A protein and the small-molecule ligand that binds it are described below.
Small molecule (SMILES): CC(=O)N[C@@H]1[C@@H](O)[C@H](O)[C@@H](CO)O[C@H]1O

Sequence of chain 1.I:
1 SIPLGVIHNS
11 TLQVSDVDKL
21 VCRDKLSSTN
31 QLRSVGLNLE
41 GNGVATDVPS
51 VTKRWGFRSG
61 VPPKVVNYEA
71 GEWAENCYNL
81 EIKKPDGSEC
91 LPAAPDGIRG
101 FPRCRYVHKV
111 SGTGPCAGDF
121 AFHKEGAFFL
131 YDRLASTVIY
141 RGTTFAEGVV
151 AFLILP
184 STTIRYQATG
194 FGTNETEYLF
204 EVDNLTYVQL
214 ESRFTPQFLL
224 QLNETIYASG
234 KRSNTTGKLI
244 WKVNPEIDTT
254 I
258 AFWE

Binding-site contacts:
Ligand atom N2 contacts residue ASN207 of chain 1.I at 2.9 Å (h-bond).
Ligand atom C3 contacts residue ASN207 of chain 1.I at 3.8 Å.
Ligand atom O7 contacts residue ASN207 of chain 1.I at 3.2 Å (h-bond).
Ligand atom C8 contacts residue ASN207 of chain 1.I at 4.4 Å.
Ligand atom C1 contacts residue ASN207 of chain 1.I at 1.4 Å.
Ligand atom C2 contacts residue ASN207 of chain 1.I at 2.4 Å.
Ligand atom C4 contacts residue ASN207 of chain 1.I at 4.2 Å.
Ligand atom C7 contacts residue ASN207 of chain 1.I at 3.2 Å.
Ligand atom C8 contacts residue LEU208 of chain 1.I at 4.0 Å (hydrophobic).
Ligand atom C5 contacts residue ASN207 of chain 1.I at 3.7 Å.
Ligand atom O5 contacts residue ASN207 of chain 1.I at 2.4 Å (h-bond).